Binding-site contacts:
Ligand atom C4' contacts residue LYS195 of chain 1.A at 3.6 Å.
Ligand atom C1' contacts residue ILE664 of chain 1.A at 3.8 Å (hydrophobic).
Ligand atom O2 contacts residue ILE664 of chain 1.A at 3.3 Å (h-bond).
Ligand atom C1' contacts residue LYS195 of chain 1.A at 4.0 Å.
Ligand atom O4' contacts residue MET660 of chain 1.A at 3.6 Å.
Ligand atom C4' contacts residue MET660 of chain 1.A at 3.6 Å (hydrophobic).
Ligand atom O3' contacts residue LYS195 of chain 1.A at 3.3 Å (salt-bridge).
Ligand atom O3' contacts residue ARG476 of chain 1.A at 3.6 Å (salt-bridge).
Ligand atom O2 contacts residue ARG663 of chain 1.A at 4.1 Å.
Ligand atom C3' contacts residue GLY662 of chain 1.A at 3.5 Å.
Ligand atom P contacts residue GLY315 of chain 1.A at 4.0 Å.
Ligand atom C6 contacts residue ILE664 of chain 1.A at 3.8 Å (hydrophobic).
Ligand atom O4' contacts residue HIS556 of chain 1.A at 4.0 Å.
Ligand atom C4' contacts residue GLY662 of chain 1.A at 3.5 Å.
Ligand atom N1 contacts residue ILE664 of chain 1.A at 3.4 Å.
Ligand atom C4' contacts residue ARG663 of chain 1.A at 3.9 Å.
Ligand atom N4 contacts residue ASP553 of chain 1.A at 4.1 Å.
Ligand atom OP2 contacts residue GLY315 of chain 1.A at 3.9 Å.
Ligand atom C5' contacts residue MET660 of chain 1.A at 3.9 Å (hydrophobic).
Ligand atom O4' contacts residue GLY662 of chain 1.A at 4.2 Å.
Ligand atom O4' contacts residue LYS195 of chain 1.A at 4.2 Å.
Ligand atom OP1 contacts residue ASN313 of chain 1.A at 4.1 Å.
Ligand atom OP1 contacts residue GLY315 of chain 1.A at 3.0 Å (h-bond).
Ligand atom C1' contacts residue GLY662 of chain 1.A at 3.9 Å.
Ligand atom C4' contacts residue ARG476 of chain 1.A at 3.5 Å.
Ligand atom C5' contacts residue ARG476 of chain 1.A at 3.2 Å.
Ligand atom O3' contacts residue GLY662 of chain 1.A at 2.9 Å (h-bond).
Ligand atom C5' contacts residue GLY662 of chain 1.A at 3.8 Å.
Ligand atom O4' contacts residue ARG663 of chain 1.A at 3.3 Å.
Ligand atom C3' contacts residue LYS195 of chain 1.A at 3.7 Å.
Ligand atom O5' contacts residue MET660 of chain 1.A at 3.6 Å.
Ligand atom C2' contacts residue ARG663 of chain 1.A at 4.1 Å.
Ligand atom C2 contacts residue ILE664 of chain 1.A at 3.4 Å (hydrophobic).
Ligand atom C6 contacts residue HIS556 of chain 1.A at 3.5 Å.
Ligand atom C2' contacts residue GLY662 of chain 1.A at 3.5 Å.
Ligand atom N3 contacts residue ILE664 of chain 1.A at 3.8 Å.
Ligand atom C5 contacts residue HIS556 of chain 1.A at 3.8 Å.
Ligand atom OP1 contacts residue LYS314 of chain 1.A at 3.8 Å.
Ligand atom C2' contacts residue LYS195 of chain 1.A at 3.5 Å.
Ligand atom C4 contacts residue ILE664 of chain 1.A at 4.2 Å (hydrophobic).

Sequence of chain 1.A:
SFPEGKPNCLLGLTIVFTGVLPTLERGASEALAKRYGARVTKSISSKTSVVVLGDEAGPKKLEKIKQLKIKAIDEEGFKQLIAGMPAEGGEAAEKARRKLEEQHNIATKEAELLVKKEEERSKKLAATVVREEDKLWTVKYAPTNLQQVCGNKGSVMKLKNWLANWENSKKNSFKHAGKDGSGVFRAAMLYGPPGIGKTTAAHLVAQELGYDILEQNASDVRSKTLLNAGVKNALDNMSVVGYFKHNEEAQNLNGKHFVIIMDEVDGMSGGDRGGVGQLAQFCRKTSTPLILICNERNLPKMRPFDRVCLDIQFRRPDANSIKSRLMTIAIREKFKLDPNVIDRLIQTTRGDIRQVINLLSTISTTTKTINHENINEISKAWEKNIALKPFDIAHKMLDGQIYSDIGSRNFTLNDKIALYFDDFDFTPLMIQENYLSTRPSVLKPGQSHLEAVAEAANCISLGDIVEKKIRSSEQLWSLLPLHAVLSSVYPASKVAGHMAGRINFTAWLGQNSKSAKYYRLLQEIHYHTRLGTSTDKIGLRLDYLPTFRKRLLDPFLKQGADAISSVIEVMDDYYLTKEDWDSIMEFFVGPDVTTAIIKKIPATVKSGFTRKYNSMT

A small-molecule ligand and the protein it binds are described below.
Small molecule (SMILES): Cc1cn([C@H]2C[C@H](O[P](=O)(O)OC[C@H]3O[C@@H](n4cc(C)c(=O)[nH]c4=O)C[C@@H]3O[P](=O)(O)OC[C@H]3O[C@@H](n4cnc5c(N)ncnc54)C[C@@H]3O)[C@@H](CO[P](=O)(O)O[C@H]3C[C@H](n4cc(C)c(=O)[nH]c4=O)O[C@@H]3CO[P](=O)(O)O[C@H]3C[C@H](n4cnc5c(N)ncnc54)O[C@@H]3CO[P](=O)(O)O[C@H]3C[C@H](n4cc(C)c(=O)[nH]c4=O)O[C@@H]3CO[P](=O)(O)O[C@H]3C[C@H](n4cnc5c(=O)nc(N)[nH]c54)O[C@@H]3CO[P](=O)(O)O[C@H]3C[C@H](n4cc(C)c(=O)[nH]c4=O)O[C@@H]3CO[P](=O)(O)O[C@H]3C[C@H](n4ccc(N)nc4=O)O[C@@H]3CO)O2)c(=O)[nH]c1=O